The protein below binds the small molecule below.
Small molecule (SMILES): CC(=O)N[C@@H]1[C@@H](O)[C@H](O)[C@@H](CO)O[C@H]1O

Binding-site contacts:
Ligand atom C7 contacts residue ASN361 of chain 1.D at 4.2 Å.
Ligand atom C3 contacts residue ASN361 of chain 1.D at 3.8 Å.
Ligand atom O7 contacts residue NAG2 of chain 1.PA at 3.1 Å.
Ligand atom C7 contacts residue NAG2 of chain 1.PA at 4.1 Å.
Ligand atom C4 contacts residue ASN361 of chain 1.D at 4.2 Å.
Ligand atom C2 contacts residue NAG2 of chain 1.PA at 4.4 Å.
Ligand atom C5 contacts residue ASN361 of chain 1.D at 3.6 Å.
Ligand atom O6 contacts residue ASN361 of chain 1.D at 4.5 Å.
Ligand atom C1 contacts residue ASN361 of chain 1.D at 1.4 Å.
Ligand atom C2 contacts residue ASN361 of chain 1.D at 2.5 Å.
Ligand atom N2 contacts residue ASN361 of chain 1.D at 3.0 Å (h-bond).
Ligand atom C8 contacts residue NAG1 of chain 1.OA at 4.3 Å.
Ligand atom O5 contacts residue ASN361 of chain 1.D at 2.3 Å (h-bond).
Ligand atom O3 contacts residue NAG2 of chain 1.PA at 4.2 Å.

Sequence of chain 1.D:
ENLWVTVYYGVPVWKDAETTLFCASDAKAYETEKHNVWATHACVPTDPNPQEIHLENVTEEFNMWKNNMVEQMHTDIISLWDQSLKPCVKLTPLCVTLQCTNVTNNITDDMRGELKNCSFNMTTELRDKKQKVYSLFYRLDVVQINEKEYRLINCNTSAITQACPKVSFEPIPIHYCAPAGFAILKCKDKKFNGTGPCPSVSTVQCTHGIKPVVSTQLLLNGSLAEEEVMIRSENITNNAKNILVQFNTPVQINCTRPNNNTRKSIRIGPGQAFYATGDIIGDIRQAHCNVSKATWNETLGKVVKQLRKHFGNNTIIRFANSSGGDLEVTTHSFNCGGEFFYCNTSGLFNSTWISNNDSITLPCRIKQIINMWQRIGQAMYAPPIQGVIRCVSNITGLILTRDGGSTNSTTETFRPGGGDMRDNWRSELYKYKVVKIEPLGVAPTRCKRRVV